The protein below binds the small molecule below.
Small molecule (SMILES): CC(=O)N[C@@H]1[C@@H](O)[C@H](O)[C@@H](CO)O[C@H]1O

Binding-site contacts:
Ligand atom O5 contacts residue ASN61 of chain 1.A at 2.3 Å (h-bond).
Ligand atom C3 contacts residue ASN61 of chain 1.A at 3.8 Å.
Ligand atom O6 contacts residue TYR28 of chain 1.A at 3.6 Å.
Ligand atom N2 contacts residue ASN61 of chain 1.A at 3.0 Å (h-bond).
Ligand atom C4 contacts residue ASN61 of chain 1.A at 4.2 Å.
Ligand atom C8 contacts residue PHE59 of chain 1.A at 4.3 Å (hydrophobic).
Ligand atom O7 contacts residue ASN61 of chain 1.A at 4.0 Å.
Ligand atom C7 contacts residue ASN61 of chain 1.A at 3.7 Å.
Ligand atom C2 contacts residue ASN61 of chain 1.A at 2.5 Å.
Ligand atom C1 contacts residue ASN61 of chain 1.A at 1.4 Å.
Ligand atom C5 contacts residue ASN61 of chain 1.A at 3.6 Å.

Sequence of chain 1.A:
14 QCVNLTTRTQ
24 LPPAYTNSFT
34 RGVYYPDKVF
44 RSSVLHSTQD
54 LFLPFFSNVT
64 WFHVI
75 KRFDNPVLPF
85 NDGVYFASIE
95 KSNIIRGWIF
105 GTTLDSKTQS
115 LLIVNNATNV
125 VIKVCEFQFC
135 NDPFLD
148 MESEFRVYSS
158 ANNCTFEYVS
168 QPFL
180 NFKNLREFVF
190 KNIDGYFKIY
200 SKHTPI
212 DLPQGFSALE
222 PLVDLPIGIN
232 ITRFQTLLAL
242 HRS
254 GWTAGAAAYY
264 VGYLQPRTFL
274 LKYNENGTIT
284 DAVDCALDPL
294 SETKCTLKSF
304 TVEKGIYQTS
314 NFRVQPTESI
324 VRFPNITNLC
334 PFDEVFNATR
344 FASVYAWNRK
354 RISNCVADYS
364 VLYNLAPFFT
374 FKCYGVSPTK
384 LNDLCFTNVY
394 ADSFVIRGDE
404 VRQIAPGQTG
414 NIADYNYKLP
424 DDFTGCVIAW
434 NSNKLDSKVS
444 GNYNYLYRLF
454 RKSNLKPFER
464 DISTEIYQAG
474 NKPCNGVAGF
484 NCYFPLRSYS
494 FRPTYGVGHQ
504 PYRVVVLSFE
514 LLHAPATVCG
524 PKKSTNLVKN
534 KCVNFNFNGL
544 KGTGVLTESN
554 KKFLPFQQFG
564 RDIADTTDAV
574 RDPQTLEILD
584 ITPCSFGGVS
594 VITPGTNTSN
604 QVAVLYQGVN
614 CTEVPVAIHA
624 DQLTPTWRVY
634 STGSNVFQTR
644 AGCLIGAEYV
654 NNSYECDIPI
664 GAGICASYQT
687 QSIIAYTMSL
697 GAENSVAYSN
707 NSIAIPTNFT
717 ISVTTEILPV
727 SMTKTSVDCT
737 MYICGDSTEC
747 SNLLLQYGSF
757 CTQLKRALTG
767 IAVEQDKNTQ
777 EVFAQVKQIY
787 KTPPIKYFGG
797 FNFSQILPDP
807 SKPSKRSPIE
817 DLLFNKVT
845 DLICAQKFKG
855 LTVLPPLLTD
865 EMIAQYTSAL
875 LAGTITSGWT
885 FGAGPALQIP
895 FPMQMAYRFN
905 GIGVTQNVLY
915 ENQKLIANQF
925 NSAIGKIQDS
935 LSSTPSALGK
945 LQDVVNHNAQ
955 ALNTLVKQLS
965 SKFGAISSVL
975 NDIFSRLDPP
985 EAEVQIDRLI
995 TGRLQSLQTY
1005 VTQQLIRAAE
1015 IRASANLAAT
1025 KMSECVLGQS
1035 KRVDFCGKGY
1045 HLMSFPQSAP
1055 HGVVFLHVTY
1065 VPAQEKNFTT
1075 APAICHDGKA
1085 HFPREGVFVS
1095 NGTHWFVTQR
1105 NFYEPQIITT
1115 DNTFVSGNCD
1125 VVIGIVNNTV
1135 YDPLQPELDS